Sequence of chain 2.A:
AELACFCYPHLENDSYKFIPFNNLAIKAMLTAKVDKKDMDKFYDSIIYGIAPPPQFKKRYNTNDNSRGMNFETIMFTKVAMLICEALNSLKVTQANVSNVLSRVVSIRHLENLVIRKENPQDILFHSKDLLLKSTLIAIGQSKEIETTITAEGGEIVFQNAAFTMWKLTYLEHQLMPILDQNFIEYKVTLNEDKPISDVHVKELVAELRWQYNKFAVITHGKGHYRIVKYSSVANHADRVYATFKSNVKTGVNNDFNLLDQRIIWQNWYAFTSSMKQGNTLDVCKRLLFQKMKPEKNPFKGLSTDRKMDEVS

Binding-site contacts:
Ligand atom OP1 contacts residue ARG227 of chain 2.A at 3.2 Å (salt-bridge).
Ligand atom O6 contacts residue ASN248 of chain 2.A at 3.3 Å (h-bond).
Ligand atom C5' contacts residue THR244 of chain 2.A at 3.3 Å.
Ligand atom O5' contacts residue ARG240 of chain 2.A at 3.9 Å.
Ligand atom N9 contacts residue ARG240 of chain 2.A at 3.7 Å.
Ligand atom C5' contacts residue ARG240 of chain 2.A at 3.8 Å.
Ligand atom N7 contacts residue LYS223 of chain 2.A at 2.9 Å (salt-bridge).
Ligand atom N3 contacts residue VAL105 of chain 2.A at 3.9 Å.
Ligand atom OP1 contacts residue ARG240 of chain 2.A at 3.1 Å (salt-bridge).
Ligand atom N1 contacts residue ASN248 of chain 2.A at 3.7 Å.
Ligand atom C5 contacts residue THR244 of chain 2.A at 3.6 Å.
Ligand atom O6 contacts residue THR244 of chain 2.A at 3.9 Å.
Ligand atom OP2 contacts residue LYS223 of chain 2.A at 3.5 Å.
Ligand atom O4' contacts residue ALA243 of chain 2.A at 3.6 Å.
Ligand atom C6 contacts residue ARG104 of chain 2.A at 3.8 Å.
Ligand atom N2 contacts residue ARG104 of chain 2.A at 3.7 Å.
Ligand atom OP2 contacts residue ARG227 of chain 2.A at 3.1 Å (salt-bridge).
Ligand atom O2' contacts residue VAL105 of chain 2.A at 3.4 Å.
Ligand atom O2' contacts residue ALA243 of chain 2.A at 3.6 Å.
Ligand atom C6 contacts residue THR244 of chain 2.A at 3.7 Å.
Ligand atom N1 contacts residue ARG104 of chain 2.A at 3.8 Å.
Ligand atom C5 contacts residue LYS223 of chain 2.A at 3.7 Å.
Ligand atom C8 contacts residue LYS223 of chain 2.A at 3.7 Å.
Ligand atom N1 contacts residue ASN236 of chain 2.A at 3.3 Å (h-bond).
Ligand atom C6 contacts residue LYS223 of chain 2.A at 3.8 Å.
Ligand atom C4 contacts residue ARG240 of chain 2.A at 3.7 Å.
Ligand atom C1' contacts residue VAL105 of chain 2.A at 3.5 Å (hydrophobic).
Ligand atom N7 contacts residue THR244 of chain 2.A at 3.7 Å.
Ligand atom C5' contacts residue SER107 of chain 2.A at 3.7 Å.
Ligand atom O4' contacts residue ARG240 of chain 2.A at 3.4 Å.
Ligand atom O6 contacts residue LYS223 of chain 2.A at 3.3 Å (salt-bridge).
Ligand atom O4' contacts residue VAL105 of chain 2.A at 3.6 Å (h-bond).
Ligand atom C5 contacts residue ARG240 of chain 2.A at 3.8 Å.
Ligand atom C8 contacts residue ARG240 of chain 2.A at 3.9 Å.
Ligand atom C6 contacts residue ASN236 of chain 2.A at 3.5 Å.
Ligand atom N3 contacts residue ARG104 of chain 2.A at 3.5 Å (salt-bridge).
Ligand atom C2 contacts residue ARG104 of chain 2.A at 3.6 Å.
Ligand atom O6 contacts residue ASN236 of chain 2.A at 3.3 Å (h-bond).
Ligand atom N2 contacts residue ASP239 of chain 2.A at 3.3 Å.
Ligand atom C4 contacts residue ARG104 of chain 2.A at 3.6 Å.

This small molecule binds to this protein.
Small molecule (SMILES): Nc1nc(=O)c2ncn([C@@H]3O[C@H](CO[P](=O)(O)O[C@H]4[C@@H](O)[C@H](n5cnc6c(=O)nc(N)[nH]c65)O[C@@H]4COP(=O)=O)[C@@H](OP(=O)=O)[C@H]3O)c2[nH]1